A small-molecule ligand and the protein it binds are described below.
Small molecule (SMILES): OC[C@H]1O[C@@H](O)[C@H](O)[C@@H](O)[C@@H]1O

Sequence of chain 1.A:
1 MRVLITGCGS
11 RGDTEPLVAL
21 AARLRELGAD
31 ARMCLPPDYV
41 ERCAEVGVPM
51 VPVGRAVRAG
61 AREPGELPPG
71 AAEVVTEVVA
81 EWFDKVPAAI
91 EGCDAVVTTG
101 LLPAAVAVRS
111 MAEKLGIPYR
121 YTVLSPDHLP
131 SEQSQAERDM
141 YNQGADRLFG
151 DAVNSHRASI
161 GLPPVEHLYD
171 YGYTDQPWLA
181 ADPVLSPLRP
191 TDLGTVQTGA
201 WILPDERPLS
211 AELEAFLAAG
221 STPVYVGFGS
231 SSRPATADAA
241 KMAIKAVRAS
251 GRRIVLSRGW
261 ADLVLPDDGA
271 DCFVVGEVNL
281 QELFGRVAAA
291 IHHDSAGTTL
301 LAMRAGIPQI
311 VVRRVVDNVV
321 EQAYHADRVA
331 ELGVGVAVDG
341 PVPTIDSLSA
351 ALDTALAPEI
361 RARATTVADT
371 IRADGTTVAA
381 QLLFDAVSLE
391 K

Sequence of chain 1.C:
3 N

Binding-site contacts:
Ligand atom C2 contacts residue TYR141 of chain 1.A at 3.5 Å (hydrophobic).
Ligand atom O2 contacts residue OMZ2 of chain 1.C at 3.9 Å.
Ligand atom C3 contacts residue GHP4 of chain 1.C at 3.8 Å.
Ligand atom C6 contacts residue OMY6 of chain 1.C at 3.3 Å.
Ligand atom O2 contacts residue TYR141 of chain 1.A at 2.7 Å (h-bond).
Ligand atom C2 contacts residue OMZ2 of chain 1.C at 4.3 Å.
Ligand atom O6 contacts residue OMY6 of chain 1.C at 3.9 Å.
Ligand atom C1 contacts residue HIS128 of chain 1.A at 4.4 Å.
Ligand atom C4 contacts residue GHP4 of chain 1.C at 4.2 Å.
Ligand atom C2 contacts residue GLN133 of chain 1.A at 3.9 Å.
Ligand atom C1 contacts residue GHP4 of chain 1.C at 1.4 Å.
Ligand atom C3 contacts residue GLN133 of chain 1.A at 4.0 Å.
Ligand atom O5 contacts residue OMY6 of chain 1.C at 3.2 Å (h-bond).
Ligand atom C5 contacts residue GHP4 of chain 1.C at 3.6 Å.
Ligand atom O5 contacts residue HIS128 of chain 1.A at 4.0 Å.
Ligand atom C1 contacts residue TYR141 of chain 1.A at 4.4 Å (hydrophobic).
Ligand atom O2 contacts residue GHP4 of chain 1.C at 2.8 Å (h-bond).
Ligand atom C5 contacts residue OMY6 of chain 1.C at 4.2 Å.
Ligand atom C1 contacts residue OMZ2 of chain 1.C at 3.5 Å.
Ligand atom O3 contacts residue GLU137 of chain 1.A at 3.5 Å (salt-bridge).
Ligand atom O5 contacts residue GHP4 of chain 1.C at 2.3 Å (h-bond).
Ligand atom O2 contacts residue GLN133 of chain 1.A at 2.9 Å (h-bond).
Ligand atom O3 contacts residue GLN133 of chain 1.A at 3.2 Å (h-bond).
Ligand atom O3 contacts residue TYR141 of chain 1.A at 3.0 Å (h-bond).
Ligand atom C1 contacts residue OMY6 of chain 1.C at 3.6 Å.
Ligand atom C2 contacts residue GHP4 of chain 1.C at 2.4 Å.
Ligand atom C3 contacts residue TYR141 of chain 1.A at 3.1 Å (hydrophobic).